Binding-site contacts:
Ligand atom C1 contacts residue SER308 of chain 1.A at 3.9 Å.
Ligand atom C3 contacts residue CYS306 of chain 1.A at 4.0 Å (hydrophobic).
Ligand atom O7 contacts residue ASN146 of chain 1.A at 4.0 Å.
Ligand atom O3 contacts residue CYS306 of chain 1.A at 3.2 Å.
Ligand atom O3 contacts residue ARG246 of chain 1.A at 3.7 Å.
Ligand atom C1 contacts residue ASN146 of chain 1.A at 1.4 Å.
Ligand atom O4 contacts residue VAL307 of chain 1.A at 3.9 Å.
Ligand atom C3 contacts residue ARG246 of chain 1.A at 4.4 Å.
Ligand atom C5 contacts residue ASN146 of chain 1.A at 3.6 Å.
Ligand atom C3 contacts residue ASP95 of chain 1.A at 4.4 Å.
Ligand atom O7 contacts residue VAL138 of chain 1.A at 4.4 Å.
Ligand atom C5 contacts residue VAL307 of chain 1.A at 3.5 Å (hydrophobic).
Ligand atom C8 contacts residue LEU145 of chain 1.A at 3.8 Å (hydrophobic).
Ligand atom O3 contacts residue ASP95 of chain 1.A at 4.0 Å.
Ligand atom O6 contacts residue NAG1 of chain 1.M at 3.2 Å (h-bond).
Ligand atom C4 contacts residue ASP95 of chain 1.A at 3.9 Å.
Ligand atom C2 contacts residue VAL307 of chain 1.A at 4.1 Å (hydrophobic).
Ligand atom O7 contacts residue ASN244 of chain 1.A at 4.3 Å.
Ligand atom C3 contacts residue SER308 of chain 1.A at 4.0 Å.
Ligand atom O4 contacts residue ARG246 of chain 1.A at 3.0 Å (salt-bridge).
Ligand atom C7 contacts residue ASN146 of chain 1.A at 3.7 Å.
Ligand atom C8 contacts residue PHE243 of chain 1.A at 4.2 Å (hydrophobic).
Ligand atom C7 contacts residue SER308 of chain 1.A at 3.5 Å.
Ligand atom C8 contacts residue VAL138 of chain 1.A at 4.2 Å (hydrophobic).
Ligand atom O5 contacts residue ASN146 of chain 1.A at 2.3 Å (h-bond).
Ligand atom C2 contacts residue ASN146 of chain 1.A at 2.5 Å.
Ligand atom C2 contacts residue SER308 of chain 1.A at 3.7 Å.
Ligand atom C8 contacts residue ASN244 of chain 1.A at 4.1 Å.
Ligand atom C1 contacts residue VAL307 of chain 1.A at 3.7 Å (hydrophobic).
Ligand atom N2 contacts residue ASN146 of chain 1.A at 3.0 Å (h-bond).
Ligand atom C4 contacts residue ASN146 of chain 1.A at 4.2 Å.
Ligand atom O5 contacts residue NAG1 of chain 1.M at 3.9 Å.
Ligand atom C3 contacts residue ASN146 of chain 1.A at 3.8 Å.
Ligand atom C4 contacts residue VAL307 of chain 1.A at 3.9 Å (hydrophobic).
Ligand atom O7 contacts residue PRO96 of chain 1.A at 3.9 Å.
Ligand atom C8 contacts residue SER308 of chain 1.A at 3.4 Å.
Ligand atom O5 contacts residue VAL307 of chain 1.A at 4.0 Å.
Ligand atom N2 contacts residue SER308 of chain 1.A at 2.7 Å (h-bond).
Ligand atom C4 contacts residue ARG246 of chain 1.A at 4.0 Å.
Ligand atom C3 contacts residue VAL307 of chain 1.A at 3.5 Å (hydrophobic).

The small molecule below binds the protein below.
Small molecule (SMILES): CC(=O)N[C@@H]1[C@@H](O)[C@H](O)[C@@H](CO)O[C@H]1O

Sequence of chain 1.A:
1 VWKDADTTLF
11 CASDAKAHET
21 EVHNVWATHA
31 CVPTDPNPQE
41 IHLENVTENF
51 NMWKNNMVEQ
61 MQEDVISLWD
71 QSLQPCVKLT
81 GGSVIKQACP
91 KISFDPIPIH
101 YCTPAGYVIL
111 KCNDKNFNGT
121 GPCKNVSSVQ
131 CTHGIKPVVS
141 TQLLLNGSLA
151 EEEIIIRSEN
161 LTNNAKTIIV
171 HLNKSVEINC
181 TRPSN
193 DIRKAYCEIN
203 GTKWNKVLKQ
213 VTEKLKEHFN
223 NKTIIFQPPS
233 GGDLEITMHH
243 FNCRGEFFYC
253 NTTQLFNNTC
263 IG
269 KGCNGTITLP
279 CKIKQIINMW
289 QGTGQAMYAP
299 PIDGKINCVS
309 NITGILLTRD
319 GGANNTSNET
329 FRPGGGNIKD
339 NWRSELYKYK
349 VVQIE